Sequence of chain 46.A:
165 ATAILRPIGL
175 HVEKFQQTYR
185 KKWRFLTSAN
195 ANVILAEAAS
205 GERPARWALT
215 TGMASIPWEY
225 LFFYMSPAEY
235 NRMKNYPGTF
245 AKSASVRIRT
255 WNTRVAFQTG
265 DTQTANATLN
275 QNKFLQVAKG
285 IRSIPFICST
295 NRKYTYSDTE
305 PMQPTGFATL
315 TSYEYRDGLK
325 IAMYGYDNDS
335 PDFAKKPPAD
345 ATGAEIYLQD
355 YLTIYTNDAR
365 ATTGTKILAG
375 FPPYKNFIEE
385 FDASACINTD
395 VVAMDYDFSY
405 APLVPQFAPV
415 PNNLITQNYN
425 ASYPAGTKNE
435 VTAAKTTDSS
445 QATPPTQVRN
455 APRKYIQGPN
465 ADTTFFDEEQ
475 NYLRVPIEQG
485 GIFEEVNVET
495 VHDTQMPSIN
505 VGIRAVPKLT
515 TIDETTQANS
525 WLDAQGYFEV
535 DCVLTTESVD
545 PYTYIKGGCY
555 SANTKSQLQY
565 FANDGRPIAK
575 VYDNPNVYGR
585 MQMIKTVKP

Sequence of chain 49.A:
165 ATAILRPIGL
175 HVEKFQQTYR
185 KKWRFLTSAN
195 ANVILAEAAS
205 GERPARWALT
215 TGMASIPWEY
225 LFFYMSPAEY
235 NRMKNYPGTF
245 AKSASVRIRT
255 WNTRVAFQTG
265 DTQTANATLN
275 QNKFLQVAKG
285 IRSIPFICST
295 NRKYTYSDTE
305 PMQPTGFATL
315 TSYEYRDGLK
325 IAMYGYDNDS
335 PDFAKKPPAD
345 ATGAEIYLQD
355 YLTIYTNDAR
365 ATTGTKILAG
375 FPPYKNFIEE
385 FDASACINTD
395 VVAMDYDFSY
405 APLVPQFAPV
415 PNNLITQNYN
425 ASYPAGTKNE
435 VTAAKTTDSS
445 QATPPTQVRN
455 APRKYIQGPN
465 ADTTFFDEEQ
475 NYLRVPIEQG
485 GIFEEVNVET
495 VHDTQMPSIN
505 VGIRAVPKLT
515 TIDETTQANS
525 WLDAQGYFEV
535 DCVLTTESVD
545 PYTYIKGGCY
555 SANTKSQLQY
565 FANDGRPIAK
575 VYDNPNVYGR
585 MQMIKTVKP

Binding-site contacts:
Ligand atom N4 contacts residue LEU169 of chain 49.A at 3.9 Å.
Ligand atom C6 contacts residue LYS186 of chain 46.A at 3.7 Å.
Ligand atom O3' contacts residue ARG184 of chain 46.A at 3.1 Å (salt-bridge).
Ligand atom O4' contacts residue ASP535 of chain 46.A at 3.7 Å.
Ligand atom C2 contacts residue ILE172 of chain 49.A at 3.8 Å (hydrophobic).
Ligand atom N4 contacts residue ILE172 of chain 49.A at 3.7 Å.
Ligand atom C6 contacts residue DC1 of chain 47.C at 3.5 Å.
Ligand atom C4 contacts residue LYS379 of chain 47.A at 3.9 Å.
Ligand atom C5' contacts residue ARG251 of chain 46.A at 3.8 Å.
Ligand atom N1 contacts residue DC1 of chain 47.C at 2.9 Å (h-bond).
Ligand atom C2 contacts residue PRO171 of chain 49.A at 3.6 Å (hydrophobic).
Ligand atom N4 contacts residue LYS186 of chain 46.A at 3.9 Å.
Ligand atom N4 contacts residue ASN380 of chain 47.A at 3.1 Å (h-bond).
Ligand atom N3 contacts residue LYS186 of chain 46.A at 3.5 Å.
Ligand atom C2 contacts residue DC1 of chain 47.C at 3.5 Å.
Ligand atom N1 contacts residue ARG170 of chain 49.A at 2.5 Å (salt-bridge).
Ligand atom O6 contacts residue ARG170 of chain 49.A at 0.9 Å (salt-bridge).
Ligand atom C6 contacts residue ARG170 of chain 49.A at 1.9 Å.
Ligand atom N4 contacts residue LYS379 of chain 47.A at 3.0 Å (salt-bridge).
Ligand atom C5 contacts residue LYS186 of chain 46.A at 3.6 Å.
Ligand atom N2 contacts residue ILE172 of chain 49.A at 3.6 Å.
Ligand atom C5' contacts residue ARG184 of chain 46.A at 3.4 Å.
Ligand atom C5 contacts residue ARG170 of chain 49.A at 3.1 Å.
Ligand atom OP1 contacts residue ARG184 of chain 46.A at 2.5 Å (salt-bridge).
Ligand atom P contacts residue ARG184 of chain 46.A at 2.8 Å.
Ligand atom OP1 contacts residue ARG251 of chain 46.A at 3.4 Å (salt-bridge).
Ligand atom N3 contacts residue ILE172 of chain 49.A at 3.5 Å.
Ligand atom C4' contacts residue ARG184 of chain 46.A at 3.4 Å.
Ligand atom C4' contacts residue ARG251 of chain 46.A at 3.8 Å.
Ligand atom O5' contacts residue ARG184 of chain 46.A at 2.3 Å (salt-bridge).
Ligand atom O6 contacts residue DC1 of chain 47.C at 2.9 Å (h-bond).
Ligand atom C4 contacts residue ILE172 of chain 49.A at 3.5 Å (hydrophobic).
Ligand atom N2 contacts residue PRO171 of chain 49.A at 2.9 Å (h-bond).
Ligand atom C4 contacts residue LYS186 of chain 46.A at 3.6 Å.
Ligand atom C2 contacts residue ARG170 of chain 49.A at 3.9 Å.
Ligand atom N2 contacts residue DC1 of chain 47.C at 2.8 Å (h-bond).
Ligand atom N7 contacts residue ARG170 of chain 49.A at 3.8 Å.
Ligand atom O2 contacts residue ARG184 of chain 46.A at 3.7 Å.
Ligand atom O2 contacts residue LYS185 of chain 46.A at 3.7 Å.
Ligand atom N1 contacts residue PRO171 of chain 49.A at 3.8 Å.

A small-molecule ligand and the protein it binds are described below.
Small molecule (SMILES): Nc1ccn([C@H]2C[C@H](O[P](=O)(O)OC[C@H]3O[C@@H](n4cnc5c(=O)nc(N)[nH]c54)C[C@@H]3O)[C@@H](COP(=O)=O)O2)c(=O)n1

Sequence of chain 47.A:
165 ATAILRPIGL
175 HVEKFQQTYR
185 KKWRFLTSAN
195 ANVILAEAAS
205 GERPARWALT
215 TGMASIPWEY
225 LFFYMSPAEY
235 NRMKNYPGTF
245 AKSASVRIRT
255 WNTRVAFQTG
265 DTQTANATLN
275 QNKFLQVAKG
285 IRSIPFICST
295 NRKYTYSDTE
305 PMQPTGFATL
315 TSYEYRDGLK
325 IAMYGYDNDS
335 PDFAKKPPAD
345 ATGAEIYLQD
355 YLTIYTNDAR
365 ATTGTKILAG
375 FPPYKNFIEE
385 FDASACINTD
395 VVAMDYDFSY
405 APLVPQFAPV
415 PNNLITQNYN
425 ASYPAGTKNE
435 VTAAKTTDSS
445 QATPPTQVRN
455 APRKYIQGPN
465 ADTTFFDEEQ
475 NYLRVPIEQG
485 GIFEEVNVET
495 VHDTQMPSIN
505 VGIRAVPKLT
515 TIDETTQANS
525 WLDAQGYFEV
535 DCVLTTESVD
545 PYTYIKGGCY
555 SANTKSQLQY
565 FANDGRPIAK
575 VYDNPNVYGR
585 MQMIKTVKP